Sequence of chain 1.B:
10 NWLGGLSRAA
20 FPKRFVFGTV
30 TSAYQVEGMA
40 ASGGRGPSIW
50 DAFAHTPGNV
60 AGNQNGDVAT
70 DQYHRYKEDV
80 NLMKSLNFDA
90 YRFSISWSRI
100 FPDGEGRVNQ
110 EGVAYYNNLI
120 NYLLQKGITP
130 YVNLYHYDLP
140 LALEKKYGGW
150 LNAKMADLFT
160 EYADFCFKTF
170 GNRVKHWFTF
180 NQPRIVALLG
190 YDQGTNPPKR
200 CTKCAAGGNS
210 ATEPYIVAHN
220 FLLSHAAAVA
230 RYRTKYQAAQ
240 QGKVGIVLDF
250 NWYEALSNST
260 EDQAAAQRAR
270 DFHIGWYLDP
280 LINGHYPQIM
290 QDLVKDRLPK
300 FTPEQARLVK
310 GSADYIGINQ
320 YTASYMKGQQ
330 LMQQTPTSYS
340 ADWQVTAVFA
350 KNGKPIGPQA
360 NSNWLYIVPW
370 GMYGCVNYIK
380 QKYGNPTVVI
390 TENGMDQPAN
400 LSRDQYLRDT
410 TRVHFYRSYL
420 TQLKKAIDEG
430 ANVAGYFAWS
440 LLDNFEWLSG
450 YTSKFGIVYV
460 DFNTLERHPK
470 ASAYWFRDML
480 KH

Binding-site contacts:
Ligand atom C2 contacts residue GLN181 of chain 1.B at 3.4 Å.
Ligand atom C6 contacts residue GLN181 of chain 1.B at 3.2 Å.
Ligand atom O2 contacts residue HIS135 of chain 1.B at 3.6 Å (h-bond).
Ligand atom O2 contacts residue ASN180 of chain 1.B at 3.0 Å (h-bond).
Ligand atom O4 contacts residue GLU445 of chain 1.B at 2.4 Å (salt-bridge).
Ligand atom O6 contacts residue ASP248 of chain 1.B at 3.6 Å.
Ligand atom O3 contacts residue TRP363 of chain 1.B at 3.5 Å.
Ligand atom O3 contacts residue HIS135 of chain 1.B at 2.9 Å (h-bond).
Ligand atom O6 contacts residue GLU445 of chain 1.B at 2.5 Å (salt-bridge).
Ligand atom O4 contacts residue ARG183 of chain 1.B at 3.6 Å (salt-bridge).
Ligand atom O2 contacts residue ASN318 of chain 1.B at 3.6 Å.
Ligand atom O3 contacts residue GLU445 of chain 1.B at 3.6 Å (salt-bridge).
Ligand atom C6 contacts residue GLU445 of chain 1.B at 3.1 Å.
Ligand atom O4 contacts residue TRP438 of chain 1.B at 3.2 Å.
Ligand atom C2 contacts residue GLU391 of chain 1.B at 3.4 Å.
Ligand atom C4 contacts residue GLU445 of chain 1.B at 3.5 Å.
Ligand atom O5 contacts residue ARG183 of chain 1.B at 3.6 Å.
Ligand atom O3 contacts residue GLN34 of chain 1.B at 2.7 Å (h-bond).
Ligand atom O3 contacts residue TRP446 of chain 1.B at 3.0 Å (h-bond).
Ligand atom O5 contacts residue GLU391 of chain 1.B at 3.3 Å (salt-bridge).
Ligand atom O4 contacts residue GLN34 of chain 1.B at 3.1 Å (h-bond).
Ligand atom O2 contacts residue GLN181 of chain 1.B at 3.4 Å (h-bond).
Ligand atom O6 contacts residue TRP363 of chain 1.B at 3.3 Å.
Ligand atom O6 contacts residue LEU187 of chain 1.B at 3.5 Å.
Ligand atom O2 contacts residue ASN250 of chain 1.B at 3.1 Å (h-bond).
Ligand atom C1 contacts residue GLN181 of chain 1.B at 3.2 Å.
Ligand atom O5 contacts residue ALA346 of chain 1.B at 3.6 Å.
Ligand atom C5 contacts residue TYR320 of chain 1.B at 3.3 Å (hydrophobic).
Ligand atom C3 contacts residue GLU391 of chain 1.B at 3.6 Å.
Ligand atom O4 contacts residue GLN181 of chain 1.B at 2.7 Å (h-bond).
Ligand atom O2 contacts residue TRP342 of chain 1.B at 3.4 Å.
Ligand atom C2 contacts residue ASN250 of chain 1.B at 3.5 Å.
Ligand atom C6 contacts residue TYR320 of chain 1.B at 3.6 Å (hydrophobic).
Ligand atom O2 contacts residue GLU391 of chain 1.B at 2.7 Å (salt-bridge).
Ligand atom O3 contacts residue ARG183 of chain 1.B at 2.9 Å (salt-bridge).
Ligand atom C1 contacts residue GLU391 of chain 1.B at 3.4 Å.
Ligand atom O6 contacts residue PHE348 of chain 1.B at 3.5 Å.
Ligand atom O3 contacts residue ASN250 of chain 1.B at 2.7 Å (h-bond).
Ligand atom C6 contacts residue PHE454 of chain 1.B at 3.5 Å (hydrophobic).
Ligand atom O5 contacts residue TYR320 of chain 1.B at 3.1 Å (h-bond).

A protein and the small-molecule ligand that binds it are described below.
Small molecule (SMILES): OC[C@H]1O[C@@H](O[C@H]2[C@H](O)[C@@H](O)[C@H](O[C@H]3[C@H](O)[C@@H](O)[C@H](O[C@H]4[C@H](O)[C@@H](O)[C@H](O)O[C@@H]4CO)O[C@@H]3CO)O[C@@H]2CO)[C@H](O)[C@@H](O)[C@@H]1O